Sequence of chain 1.A:
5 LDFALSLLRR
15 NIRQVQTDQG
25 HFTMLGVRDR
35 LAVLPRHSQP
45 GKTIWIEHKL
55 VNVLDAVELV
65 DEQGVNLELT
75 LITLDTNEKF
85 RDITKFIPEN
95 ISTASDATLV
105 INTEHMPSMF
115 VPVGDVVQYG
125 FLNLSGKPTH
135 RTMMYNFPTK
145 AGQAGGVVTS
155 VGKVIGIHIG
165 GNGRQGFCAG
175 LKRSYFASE

A small-molecule ligand and the protein it binds are described below.
Small molecule (SMILES): CC(C)C[C@H](NC(=O)[C@@H](NC(=O)[C@@H]1CCCN1C(=O)[C@@H](N)CCCCN)C(C)C)C(=O)N[C@@H](CCCN=C(N)N)C(=O)N[C@H](C(=O)N[C@@H](C)C(=O)O)[C@@H](C)O

Binding-site contacts:
Ligand atom OXT contacts residue TYR179 of chain 1.A at 3.4 Å.
Ligand atom C contacts residue ARG135 of chain 1.A at 3.3 Å.
Ligand atom CB contacts residue ALA60 of chain 1.A at 3.8 Å (hydrophobic).
Ligand atom CB contacts residue LEU63 of chain 1.A at 3.8 Å (hydrophobic).
Ligand atom O contacts residue ASP65 of chain 1.A at 4.0 Å.
Ligand atom CG2 contacts residue GLU66 of chain 1.A at 3.7 Å.
Ligand atom C contacts residue VAL64 of chain 1.A at 3.8 Å (hydrophobic).
Ligand atom CG contacts residue GLU62 of chain 1.A at 3.9 Å.
Ligand atom N contacts residue GLU62 of chain 1.A at 3.0 Å (salt-bridge).
Ligand atom CB contacts residue GLU62 of chain 1.A at 3.4 Å.
Ligand atom C contacts residue GLU62 of chain 1.A at 4.0 Å.
Ligand atom N contacts residue VAL64 of chain 1.A at 2.8 Å (h-bond).
Ligand atom O contacts residue VAL64 of chain 1.A at 2.9 Å (h-bond).
Ligand atom CA contacts residue VAL64 of chain 1.A at 3.3 Å (hydrophobic).
Ligand atom CG contacts residue LEU63 of chain 1.A at 3.8 Å (hydrophobic).
Ligand atom CG2 contacts residue VAL64 of chain 1.A at 3.9 Å (hydrophobic).
Ligand atom CB contacts residue GLU62 of chain 1.A at 4.0 Å.
Ligand atom OXT contacts residue ARG135 of chain 1.A at 2.8 Å (salt-bridge).
Ligand atom CB contacts residue VAL61 of chain 1.A at 3.5 Å (hydrophobic).
Ligand atom O contacts residue GLU66 of chain 1.A at 4.0 Å.
Ligand atom O contacts residue ALA60 of chain 1.A at 4.0 Å.
Ligand atom CA contacts residue GLU62 of chain 1.A at 3.3 Å.
Ligand atom C contacts residue VAL64 of chain 1.A at 3.5 Å (hydrophobic).
Ligand atom N contacts residue VAL64 of chain 1.A at 3.9 Å.
Ligand atom CD1 contacts residue GLU62 of chain 1.A at 3.8 Å.
Ligand atom CG2 contacts residue ASP65 of chain 1.A at 2.9 Å.
Ligand atom C contacts residue GLU62 of chain 1.A at 3.5 Å.
Ligand atom O contacts residue GLU62 of chain 1.A at 2.8 Å (salt-bridge).
Ligand atom O contacts residue GLU62 of chain 1.A at 3.8 Å.
Ligand atom CB contacts residue TYR179 of chain 1.A at 3.4 Å (hydrophobic).
Ligand atom O contacts residue VAL61 of chain 1.A at 3.9 Å.
Ligand atom CA contacts residue VAL64 of chain 1.A at 3.8 Å (hydrophobic).
Ligand atom C contacts residue VAL61 of chain 1.A at 3.9 Å (hydrophobic).
Ligand atom N contacts residue VAL61 of chain 1.A at 4.0 Å.
Ligand atom O contacts residue VAL64 of chain 1.A at 3.8 Å.
Ligand atom CG contacts residue VAL64 of chain 1.A at 3.9 Å (hydrophobic).
Ligand atom O contacts residue LEU63 of chain 1.A at 3.5 Å.
Ligand atom O contacts residue ARG135 of chain 1.A at 2.8 Å (salt-bridge).
Ligand atom O contacts residue VAL61 of chain 1.A at 3.4 Å.
Ligand atom CB contacts residue LEU63 of chain 1.A at 3.9 Å (hydrophobic).